This protein binds this small molecule.
Small molecule (SMILES): OC[C@H]1O[C@@](CO)(O[C@H]2O[C@H](CO)[C@@H](O)[C@H](O)[C@H]2O)[C@@H](O)[C@@H]1O

Binding-site contacts:
Ligand atom O6 contacts residue GOL1 of chain 1.K at 3.4 Å (h-bond).
Ligand atom O2 contacts residue VAL37 of chain 1.B at 4.0 Å.
Ligand atom O5 contacts residue ARG94 of chain 1.B at 4.1 Å.
Ligand atom C1 contacts residue VAL37 of chain 1.B at 3.8 Å (hydrophobic).
Ligand atom C5 contacts residue GLU429 of chain 1.B at 4.1 Å.
Ligand atom C5 contacts residue GOL1 of chain 1.K at 4.0 Å.
Ligand atom O4 contacts residue GLU415 of chain 1.B at 3.9 Å.
Ligand atom C1 contacts residue ARG94 of chain 1.B at 4.0 Å.
Ligand atom O4 contacts residue LYS98 of chain 1.B at 3.1 Å (salt-bridge).
Ligand atom C4 contacts residue LYS411 of chain 1.B at 4.0 Å.
Ligand atom O1 contacts residue TRP40 of chain 1.B at 3.7 Å.
Ligand atom O1 contacts residue VAL37 of chain 1.B at 4.0 Å.
Ligand atom O5 contacts residue GOL1 of chain 1.K at 3.1 Å (h-bond).
Ligand atom C6 contacts residue GLU429 of chain 1.B at 3.6 Å.
Ligand atom O6 contacts residue GLU429 of chain 1.B at 3.0 Å (salt-bridge).
Ligand atom O6 contacts residue GLU415 of chain 1.B at 3.2 Å (salt-bridge).
Ligand atom C1 contacts residue GOL1 of chain 1.K at 4.2 Å.
Ligand atom O4 contacts residue LYS411 of chain 1.B at 3.0 Å (salt-bridge).
Ligand atom O6 contacts residue ARG94 of chain 1.B at 3.1 Å (salt-bridge).
Ligand atom C2 contacts residue GOL1 of chain 1.K at 4.2 Å.
Ligand atom O3 contacts residue GLU95 of chain 1.B at 2.8 Å (salt-bridge).
Ligand atom O1 contacts residue ASP92 of chain 1.B at 4.0 Å.
Ligand atom O2 contacts residue ASP92 of chain 1.B at 3.6 Å.
Ligand atom C5 contacts residue LYS411 of chain 1.B at 4.0 Å.
Ligand atom C6 contacts residue TRP430 of chain 1.B at 4.1 Å (hydrophobic).
Ligand atom C5 contacts residue GLU415 of chain 1.B at 3.1 Å.
Ligand atom O5 contacts residue GLU415 of chain 1.B at 4.0 Å.
Ligand atom C4 contacts residue GLU429 of chain 1.B at 3.4 Å.
Ligand atom C2 contacts residue ARG94 of chain 1.B at 4.0 Å.
Ligand atom O4 contacts residue GLU429 of chain 1.B at 2.4 Å (salt-bridge).
Ligand atom O1 contacts residue GOL1 of chain 1.K at 3.2 Å (h-bond).
Ligand atom C2 contacts residue ASP92 of chain 1.B at 3.9 Å.
Ligand atom O3 contacts residue LYS98 of chain 1.B at 3.8 Å.
Ligand atom O6 contacts residue TRP430 of chain 1.B at 3.0 Å (h-bond).
Ligand atom C3 contacts residue GLU95 of chain 1.B at 3.7 Å.
Ligand atom C4 contacts residue GLU415 of chain 1.B at 4.1 Å.
Ligand atom O3 contacts residue ARG94 of chain 1.B at 4.0 Å.
Ligand atom C6 contacts residue TRP430 of chain 1.B at 3.5 Å (hydrophobic).
Ligand atom C6 contacts residue GLU415 of chain 1.B at 3.3 Å.
Ligand atom O6 contacts residue TRP430 of chain 1.B at 3.3 Å (h-bond).

Sequence of chain 1.B:
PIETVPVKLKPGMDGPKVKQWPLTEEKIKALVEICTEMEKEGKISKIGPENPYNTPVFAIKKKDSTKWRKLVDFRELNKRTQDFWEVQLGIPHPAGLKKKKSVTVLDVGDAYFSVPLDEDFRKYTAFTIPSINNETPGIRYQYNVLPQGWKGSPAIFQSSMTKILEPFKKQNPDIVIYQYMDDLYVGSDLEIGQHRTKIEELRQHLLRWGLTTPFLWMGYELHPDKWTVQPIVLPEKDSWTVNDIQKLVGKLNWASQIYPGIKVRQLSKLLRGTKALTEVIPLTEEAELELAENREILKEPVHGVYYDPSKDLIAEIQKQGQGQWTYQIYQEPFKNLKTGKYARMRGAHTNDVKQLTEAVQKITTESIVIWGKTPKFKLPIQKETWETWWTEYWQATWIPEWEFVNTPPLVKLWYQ